Sequence of chain 1.C:
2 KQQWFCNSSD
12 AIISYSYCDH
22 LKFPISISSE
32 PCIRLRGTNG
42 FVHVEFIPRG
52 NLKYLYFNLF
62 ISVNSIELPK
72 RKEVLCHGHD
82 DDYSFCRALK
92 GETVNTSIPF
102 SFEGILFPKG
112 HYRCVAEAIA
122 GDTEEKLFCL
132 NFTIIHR

Binding-site contacts:
Ligand atom O7 contacts residue DAO1 of chain 1.V at 3.7 Å.
Ligand atom C40 contacts residue PHE133 of chain 1.C at 3.6 Å (hydrophobic).
Ligand atom C29 contacts residue DAO1 of chain 1.V at 4.0 Å.
Ligand atom O3 contacts residue LP41 of chain 1.T at 3.7 Å.
Ligand atom C33 contacts residue DAO1 of chain 1.V at 3.9 Å.
Ligand atom C32 contacts residue PHE108 of chain 1.C at 3.9 Å (hydrophobic).
Ligand atom C41 contacts residue MYR1 of chain 1.W at 3.9 Å.
Ligand atom O42 contacts residue GLU104 of chain 1.C at 3.0 Å (salt-bridge).
Ligand atom C4 contacts residue GLU104 of chain 1.C at 3.9 Å.
Ligand atom O4 contacts residue PHE103 of chain 1.C at 3.9 Å.
Ligand atom O3 contacts residue PHE103 of chain 1.C at 3.8 Å.
Ligand atom C26 contacts residue LEU69 of chain 1.C at 3.5 Å (hydrophobic).
Ligand atom C19 contacts residue ARG72 of chain 1.C at 3.4 Å.
Ligand atom C32 contacts residue PHE103 of chain 1.C at 3.6 Å (hydrophobic).
Ligand atom O43 contacts residue PHE108 of chain 1.C at 3.9 Å.
Ligand atom O43 contacts residue GLY105 of chain 1.C at 3.6 Å.
Ligand atom O42 contacts residue ILE106 of chain 1.C at 3.9 Å.
Ligand atom C37 contacts residue LP41 of chain 1.T at 3.9 Å.
Ligand atom C17 contacts residue ILE106 of chain 1.C at 3.7 Å (hydrophobic).
Ligand atom C39 contacts residue PHE133 of chain 1.C at 3.5 Å (hydrophobic).
Ligand atom C36 contacts residue DAO1 of chain 1.V at 3.9 Å.
Ligand atom C41 contacts residue PHE133 of chain 1.C at 3.7 Å (hydrophobic).
Ligand atom C27 contacts residue PRO109 of chain 1.C at 4.0 Å (hydrophobic).
Ligand atom C18 contacts residue ILE106 of chain 1.C at 3.5 Å (hydrophobic).
Ligand atom C3 contacts residue GLU104 of chain 1.C at 3.9 Å.
Ligand atom O4 contacts residue GLU104 of chain 1.C at 2.9 Å (salt-bridge).
Ligand atom O43 contacts residue PHE103 of chain 1.C at 3.6 Å.
Ligand atom C21 contacts residue ARG72 of chain 1.C at 3.4 Å.
Ligand atom C31 contacts residue PHE108 of chain 1.C at 3.9 Å (hydrophobic).
Ligand atom C23 contacts residue PHE108 of chain 1.C at 3.8 Å (hydrophobic).
Ligand atom O6 contacts residue LP41 of chain 1.T at 1.6 Å.
Ligand atom C34 contacts residue PHE103 of chain 1.C at 4.0 Å (hydrophobic).
Ligand atom C22 contacts residue DAO1 of chain 1.V at 3.9 Å.
Ligand atom O5 contacts residue LP41 of chain 1.T at 3.9 Å.
Ligand atom C6 contacts residue LP41 of chain 1.T at 3.0 Å.
Ligand atom O43 contacts residue GLU104 of chain 1.C at 3.3 Å (salt-bridge).
Ligand atom O43 contacts residue ILE106 of chain 1.C at 3.6 Å.
Ligand atom C5 contacts residue LP41 of chain 1.T at 3.9 Å.
Ligand atom C28 contacts residue GLU104 of chain 1.C at 3.3 Å.
Ligand atom O3 contacts residue GLU104 of chain 1.C at 3.4 Å (salt-bridge).

The protein below binds the small molecule below.
Small molecule (SMILES): CCCCCCCCCCC[C@@H](O)CC(=O)N[C@H]1[C@@H](OP(=O)(O)O)O[C@H](CO)[C@@H](O)[C@@H]1OC(=O)C[C@H](O)CCCCCCCCCCC